Binding-site contacts:
Ligand atom C7 contacts residue ASN65 of chain 1.A at 3.8 Å.
Ligand atom O2 contacts residue ASN65 of chain 1.A at 4.5 Å.
Ligand atom O6 contacts residue ASP66 of chain 1.A at 3.1 Å (salt-bridge).
Ligand atom C8 contacts residue TRP356 of chain 1.A at 3.5 Å (hydrophobic).
Ligand atom C5 contacts residue TRP356 of chain 1.A at 3.8 Å (hydrophobic).
Ligand atom O4 contacts residue TRP356 of chain 1.A at 4.2 Å.
Ligand atom C3 contacts residue ASN65 of chain 1.A at 4.1 Å.
Ligand atom O7 contacts residue ILE388 of chain 1.A at 3.9 Å.
Ligand atom C1 contacts residue ASP66 of chain 1.A at 3.7 Å.
Ligand atom O3 contacts residue ASN65 of chain 1.A at 3.1 Å.
Ligand atom C3 contacts residue TRP356 of chain 1.A at 4.0 Å (hydrophobic).
Ligand atom N2 contacts residue ASN65 of chain 1.A at 3.4 Å (h-bond).
Ligand atom C4 contacts residue PHE385 of chain 1.B at 3.7 Å (hydrophobic).
Ligand atom O4 contacts residue PHE385 of chain 1.B at 3.5 Å.
Ligand atom C4 contacts residue ASN65 of chain 1.A at 4.3 Å.
Ligand atom C3 contacts residue ASN65 of chain 1.A at 4.0 Å.
Ligand atom C1 contacts residue ASN65 of chain 1.A at 4.3 Å.
Ligand atom C8 contacts residue ILE388 of chain 1.A at 4.0 Å (hydrophobic).
Ligand atom O4 contacts residue ASN65 of chain 1.A at 3.2 Å (h-bond).
Ligand atom C1 contacts residue ASN65 of chain 1.A at 1.5 Å.
Ligand atom C2 contacts residue TRP356 of chain 1.A at 4.2 Å (hydrophobic).
Ligand atom C1 contacts residue TRP356 of chain 1.A at 3.8 Å (hydrophobic).
Ligand atom O3 contacts residue ASP66 of chain 1.A at 4.4 Å.
Ligand atom C5 contacts residue ASN65 of chain 1.A at 3.6 Å.
Ligand atom C7 contacts residue TRP356 of chain 1.A at 3.6 Å (hydrophobic).
Ligand atom O5 contacts residue TRP356 of chain 1.A at 4.2 Å.
Ligand atom O7 contacts residue TRP356 of chain 1.A at 3.3 Å.
Ligand atom C2 contacts residue ASP66 of chain 1.A at 3.2 Å.
Ligand atom O6 contacts residue ASN65 of chain 1.A at 3.9 Å.
Ligand atom C4 contacts residue TRP356 of chain 1.A at 4.5 Å (hydrophobic).
Ligand atom O3 contacts residue PHE385 of chain 1.B at 4.3 Å.
Ligand atom C6 contacts residue ASP66 of chain 1.A at 4.4 Å.
Ligand atom C6 contacts residue TRP356 of chain 1.A at 4.2 Å (hydrophobic).
Ligand atom C2 contacts residue ASN65 of chain 1.A at 2.7 Å.
Ligand atom C2 contacts residue ASN65 of chain 1.A at 3.6 Å.
Ligand atom O2 contacts residue ASP66 of chain 1.A at 3.0 Å (salt-bridge).
Ligand atom C4 contacts residue ASN65 of chain 1.A at 4.4 Å.
Ligand atom N2 contacts residue TRP356 of chain 1.A at 3.5 Å (h-bond).
Ligand atom O7 contacts residue ASN65 of chain 1.A at 3.5 Å (h-bond).
Ligand atom O5 contacts residue ASN65 of chain 1.A at 2.3 Å (h-bond).

Sequence of chain 1.A:
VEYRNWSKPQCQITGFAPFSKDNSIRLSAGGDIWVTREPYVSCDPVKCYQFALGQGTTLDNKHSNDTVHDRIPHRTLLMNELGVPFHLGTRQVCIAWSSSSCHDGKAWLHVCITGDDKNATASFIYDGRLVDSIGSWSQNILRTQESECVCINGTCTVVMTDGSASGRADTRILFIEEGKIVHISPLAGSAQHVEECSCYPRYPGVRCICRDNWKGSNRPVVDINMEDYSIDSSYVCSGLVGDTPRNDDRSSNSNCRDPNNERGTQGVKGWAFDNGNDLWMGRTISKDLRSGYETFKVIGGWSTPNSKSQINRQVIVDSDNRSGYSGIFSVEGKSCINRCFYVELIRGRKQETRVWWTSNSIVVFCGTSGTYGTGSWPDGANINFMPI

Sequence of chain 1.B:
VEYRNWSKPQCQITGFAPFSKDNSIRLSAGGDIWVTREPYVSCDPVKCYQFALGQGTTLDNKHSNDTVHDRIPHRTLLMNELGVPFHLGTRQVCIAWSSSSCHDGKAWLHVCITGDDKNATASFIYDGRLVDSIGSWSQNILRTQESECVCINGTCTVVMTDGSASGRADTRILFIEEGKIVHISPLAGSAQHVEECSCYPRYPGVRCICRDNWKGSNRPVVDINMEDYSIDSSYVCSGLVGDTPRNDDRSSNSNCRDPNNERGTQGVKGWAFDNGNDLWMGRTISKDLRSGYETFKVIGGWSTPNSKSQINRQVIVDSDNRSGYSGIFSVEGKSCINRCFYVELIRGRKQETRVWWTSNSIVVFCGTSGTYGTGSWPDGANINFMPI

A protein and the small-molecule ligand that binds it are described below.
Small molecule (SMILES): CC(=O)N[C@H]1[C@H](O[C@H]2[C@H](O)[C@@H](NC(C)=O)CO[C@@H]2CO[C@H]2O[C@@H](C)[C@@H](O)[C@@H](O)[C@@H]2O)O[C@H](CO)[C@@H](O[C@@H]2O[C@H](CO)[C@@H](O)[C@H](O)[C@@H]2O)[C@@H]1O